Binding-site contacts:
Ligand atom CB contacts residue GLY75 of chain 1.A at 3.7 Å.
Ligand atom NH2 contacts residue PHE19 of chain 1.A at 3.1 Å.
Ligand atom NH2 contacts residue SER74 of chain 1.A at 3.1 Å (h-bond).
Ligand atom C contacts residue THR77 of chain 1.A at 3.6 Å.
Ligand atom CA contacts residue ASP164 of chain 1.A at 3.4 Å.
Ligand atom CZ contacts residue GLN123 of chain 1.A at 3.6 Å.
Ligand atom NH1 contacts residue ASP18 of chain 1.A at 2.9 Å (salt-bridge).
Ligand atom N contacts residue TYR190 of chain 1.A at 3.3 Å.
Ligand atom N contacts residue GLY75 of chain 1.A at 2.5 Å (h-bond).
Ligand atom C contacts residue THR127 of chain 1.A at 3.6 Å.
Ligand atom C contacts residue PHE57 of chain 1.A at 3.5 Å (hydrophobic).
Ligand atom CG contacts residue GLY75 of chain 1.A at 3.8 Å.
Ligand atom CA contacts residue THR127 of chain 1.A at 3.4 Å.
Ligand atom O contacts residue ARG82 of chain 1.A at 2.5 Å (salt-bridge).
Ligand atom NE contacts residue PHE19 of chain 1.A at 3.6 Å.
Ligand atom OXT contacts residue PHE57 of chain 1.A at 3.4 Å.
Ligand atom O contacts residue THR77 of chain 1.A at 2.9 Å (h-bond).
Ligand atom CG contacts residue PHE57 of chain 1.A at 3.5 Å (hydrophobic).
Ligand atom OXT contacts residue ARG82 of chain 1.A at 3.1 Å (salt-bridge).
Ligand atom NH1 contacts residue GLN123 of chain 1.A at 3.1 Å (h-bond).
Ligand atom N contacts residue ASP164 of chain 1.A at 3.0 Å (salt-bridge).
Ligand atom NE contacts residue GLN123 of chain 1.A at 3.2 Å (h-bond).
Ligand atom C contacts residue ARG82 of chain 1.A at 3.5 Å.
Ligand atom OXT contacts residue THR127 of chain 1.A at 2.9 Å (h-bond).
Ligand atom CD contacts residue PHE57 of chain 1.A at 3.7 Å (hydrophobic).
Ligand atom CA contacts residue GLY75 of chain 1.A at 3.5 Å.
Ligand atom CG contacts residue THR126 of chain 1.A at 3.6 Å.
Ligand atom NH1 contacts residue SER16 of chain 1.A at 3.5 Å.
Ligand atom N contacts residue THR77 of chain 1.A at 2.6 Å (h-bond).
Ligand atom CD contacts residue PHE19 of chain 1.A at 3.3 Å (hydrophobic).
Ligand atom CA contacts residue THR77 of chain 1.A at 3.3 Å.
Ligand atom NH2 contacts residue GLU23 of chain 1.A at 2.9 Å (salt-bridge).
Ligand atom NH1 contacts residue PHE19 of chain 1.A at 3.8 Å.
Ligand atom O contacts residue PHE57 of chain 1.A at 3.4 Å.
Ligand atom O contacts residue MET76 of chain 1.A at 3.6 Å.
Ligand atom CD contacts residue GLY75 of chain 1.A at 3.5 Å.
Ligand atom CB contacts residue ASP164 of chain 1.A at 3.3 Å.
Ligand atom CZ contacts residue PHE19 of chain 1.A at 3.4 Å (hydrophobic).
Ligand atom NE contacts residue PHE57 of chain 1.A at 3.6 Å.
Ligand atom OXT contacts residue THR126 of chain 1.A at 3.1 Å.

A protein and the small-molecule ligand that binds it are described below.
Small molecule (SMILES): NC(=[NH2+])NCCC[C@H](N)C(=O)O

Sequence of chain 1.A:
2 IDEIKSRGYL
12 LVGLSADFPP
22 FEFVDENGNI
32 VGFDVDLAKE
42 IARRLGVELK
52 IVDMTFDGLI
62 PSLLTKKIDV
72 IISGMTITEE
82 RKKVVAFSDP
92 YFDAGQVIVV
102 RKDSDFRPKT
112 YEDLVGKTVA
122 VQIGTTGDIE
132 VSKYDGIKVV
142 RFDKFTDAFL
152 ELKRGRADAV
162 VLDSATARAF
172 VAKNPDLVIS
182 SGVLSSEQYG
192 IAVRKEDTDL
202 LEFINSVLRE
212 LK